Binding-site contacts:
Ligand atom O7 contacts residue GLU65 of chain 1.B at 4.5 Å.
Ligand atom C1 contacts residue ASN109 of chain 1.B at 1.5 Å.
Ligand atom C3 contacts residue ASN109 of chain 1.B at 3.8 Å.
Ligand atom C7 contacts residue GLU65 of chain 1.B at 4.3 Å.
Ligand atom C8 contacts residue TYR106 of chain 1.B at 4.2 Å (hydrophobic).
Ligand atom C7 contacts residue ASN109 of chain 1.B at 3.6 Å.
Ligand atom C5 contacts residue ASN109 of chain 1.B at 3.7 Å.
Ligand atom N2 contacts residue ASN109 of chain 1.B at 3.0 Å (h-bond).
Ligand atom C8 contacts residue GLU65 of chain 1.B at 3.9 Å.
Ligand atom C4 contacts residue ASN109 of chain 1.B at 4.2 Å.
Ligand atom O5 contacts residue ASN109 of chain 1.B at 2.4 Å (h-bond).
Ligand atom C2 contacts residue ASN109 of chain 1.B at 2.5 Å.
Ligand atom O7 contacts residue ASN109 of chain 1.B at 3.7 Å.

Sequence of chain 1.B:
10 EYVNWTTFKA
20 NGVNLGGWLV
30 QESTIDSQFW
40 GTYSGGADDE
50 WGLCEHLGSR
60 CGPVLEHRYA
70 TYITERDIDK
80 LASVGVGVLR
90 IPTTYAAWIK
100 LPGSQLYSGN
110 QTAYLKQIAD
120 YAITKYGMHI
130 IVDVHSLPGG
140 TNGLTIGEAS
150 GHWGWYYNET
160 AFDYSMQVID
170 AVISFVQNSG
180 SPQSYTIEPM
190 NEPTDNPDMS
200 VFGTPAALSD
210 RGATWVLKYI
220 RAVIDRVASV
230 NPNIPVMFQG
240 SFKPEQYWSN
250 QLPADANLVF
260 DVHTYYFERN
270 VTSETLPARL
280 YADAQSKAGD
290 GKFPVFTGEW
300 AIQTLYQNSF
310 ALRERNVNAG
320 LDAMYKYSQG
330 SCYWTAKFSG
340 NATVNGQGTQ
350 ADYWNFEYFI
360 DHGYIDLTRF

The protein below binds the small molecule below.
Small molecule (SMILES): CC(=O)N[C@@H]1[C@@H](O)[C@H](O)[C@@H](CO)O[C@H]1O